A small-molecule ligand and the protein it binds are described below.
Small molecule (SMILES): CC(=O)N[C@@H]1[C@@H](O)[C@H](O)[C@@H](CO)O[C@H]1O

Sequence of chain 1.C:
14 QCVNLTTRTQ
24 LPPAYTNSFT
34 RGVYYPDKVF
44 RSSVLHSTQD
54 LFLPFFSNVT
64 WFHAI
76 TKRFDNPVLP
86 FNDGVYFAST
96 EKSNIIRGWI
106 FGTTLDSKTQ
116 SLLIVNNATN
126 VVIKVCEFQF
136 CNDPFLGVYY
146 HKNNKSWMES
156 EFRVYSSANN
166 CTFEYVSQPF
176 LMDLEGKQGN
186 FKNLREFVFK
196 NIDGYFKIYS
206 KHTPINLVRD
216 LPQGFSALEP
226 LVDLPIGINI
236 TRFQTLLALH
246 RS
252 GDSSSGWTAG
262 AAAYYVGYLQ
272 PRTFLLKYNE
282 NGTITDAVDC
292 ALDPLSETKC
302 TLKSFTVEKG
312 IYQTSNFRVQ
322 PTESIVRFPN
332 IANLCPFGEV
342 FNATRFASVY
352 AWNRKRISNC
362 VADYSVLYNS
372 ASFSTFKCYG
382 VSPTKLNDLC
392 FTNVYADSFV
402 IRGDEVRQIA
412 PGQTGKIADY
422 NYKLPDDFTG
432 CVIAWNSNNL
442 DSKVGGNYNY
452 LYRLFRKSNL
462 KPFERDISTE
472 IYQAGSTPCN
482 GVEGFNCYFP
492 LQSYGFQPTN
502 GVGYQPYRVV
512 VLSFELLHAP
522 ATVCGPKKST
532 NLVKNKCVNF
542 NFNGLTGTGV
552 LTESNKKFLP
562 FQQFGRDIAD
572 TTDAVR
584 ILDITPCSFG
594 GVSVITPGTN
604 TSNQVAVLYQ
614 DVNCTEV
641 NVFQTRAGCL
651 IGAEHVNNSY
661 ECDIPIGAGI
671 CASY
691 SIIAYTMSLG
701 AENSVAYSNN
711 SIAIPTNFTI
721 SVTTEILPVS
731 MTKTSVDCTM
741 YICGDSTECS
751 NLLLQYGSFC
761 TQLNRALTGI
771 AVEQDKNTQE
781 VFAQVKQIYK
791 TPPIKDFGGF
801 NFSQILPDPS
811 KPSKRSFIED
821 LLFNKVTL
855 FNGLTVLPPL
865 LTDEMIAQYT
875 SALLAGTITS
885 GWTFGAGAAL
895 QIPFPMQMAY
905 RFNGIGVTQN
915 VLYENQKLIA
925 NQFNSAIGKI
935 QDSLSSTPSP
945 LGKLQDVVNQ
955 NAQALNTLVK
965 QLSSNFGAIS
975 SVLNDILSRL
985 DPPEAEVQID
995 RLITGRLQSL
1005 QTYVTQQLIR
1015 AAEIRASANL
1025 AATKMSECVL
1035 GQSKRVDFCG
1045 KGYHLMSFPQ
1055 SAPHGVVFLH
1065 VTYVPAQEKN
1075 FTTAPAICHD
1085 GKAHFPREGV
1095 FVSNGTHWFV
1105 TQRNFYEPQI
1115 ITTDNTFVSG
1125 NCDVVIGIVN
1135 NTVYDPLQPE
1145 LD

Binding-site contacts:
Ligand atom C5 contacts residue LEU922 of chain 1.C at 4.1 Å (hydrophobic).
Ligand atom N2 contacts residue ASN717 of chain 1.C at 2.9 Å (h-bond).
Ligand atom O6 contacts residue GLN926 of chain 1.C at 3.6 Å (h-bond).
Ligand atom C1 contacts residue ASN717 of chain 1.C at 1.4 Å.
Ligand atom C5 contacts residue GLN926 of chain 1.C at 4.4 Å.
Ligand atom C2 contacts residue ASN717 of chain 1.C at 2.4 Å.
Ligand atom O7 contacts residue ASN717 of chain 1.C at 3.4 Å (h-bond).
Ligand atom C4 contacts residue ASN717 of chain 1.C at 4.2 Å.
Ligand atom C1 contacts residue GLN1071 of chain 1.C at 4.0 Å.
Ligand atom C6 contacts residue LEU922 of chain 1.C at 4.4 Å (hydrophobic).
Ligand atom O4 contacts residue LEU922 of chain 1.C at 4.2 Å.
Ligand atom C2 contacts residue GLN1071 of chain 1.C at 4.4 Å.
Ligand atom C5 contacts residue ASN717 of chain 1.C at 3.7 Å.
Ligand atom C8 contacts residue THR716 of chain 1.C at 4.3 Å.
Ligand atom C7 contacts residue ASN717 of chain 1.C at 3.3 Å.
Ligand atom O7 contacts residue GLN1071 of chain 1.C at 3.1 Å (h-bond).
Ligand atom C7 contacts residue GLN1071 of chain 1.C at 4.2 Å.
Ligand atom O5 contacts residue GLN1071 of chain 1.C at 3.9 Å.
Ligand atom C6 contacts residue GLN926 of chain 1.C at 4.3 Å.
Ligand atom C8 contacts residue ASN717 of chain 1.C at 4.4 Å.
Ligand atom C3 contacts residue ASN717 of chain 1.C at 3.8 Å.
Ligand atom O5 contacts residue ASN717 of chain 1.C at 2.4 Å (h-bond).